Binding-site contacts:
Ligand atom N4 contacts residue CYS112 of chain 1.B at 2.8 Å (h-bond).
Ligand atom C6 contacts residue VAL43 of chain 1.B at 3.6 Å (hydrophobic).
Ligand atom C7 contacts residue VAL43 of chain 1.B at 3.6 Å (hydrophobic).
Ligand atom C16 contacts residue PHE114 of chain 1.C at 3.0 Å (hydrophobic).
Ligand atom C11 contacts residue PHE114 of chain 1.C at 3.2 Å (hydrophobic).
Ligand atom C11 contacts residue PRO115 of chain 1.C at 3.4 Å (hydrophobic).
Ligand atom C14 contacts residue ZN1 of chain 1.I at 3.1 Å.
Ligand atom C3 contacts residue ZN1 of chain 1.G at 2.2 Å.
Ligand atom C5 contacts residue PHE114 of chain 1.B at 3.1 Å (hydrophobic).
Ligand atom C10 contacts residue VAL43 of chain 1.C at 3.4 Å (hydrophobic).
Ligand atom C13 contacts residue GLY116 of chain 1.C at 3.7 Å.
Ligand atom N15 contacts residue MET121 of chain 1.C at 3.6 Å (h-bond).
Ligand atom N15 contacts residue GLY45 of chain 1.C at 3.0 Å (h-bond).
Ligand atom N2 contacts residue ZN1 of chain 1.G at 3.6 Å.
Ligand atom C5 contacts residue CYS112 of chain 1.B at 3.8 Å (hydrophobic).
Ligand atom C3 contacts residue PHE114 of chain 1.B at 3.5 Å (hydrophobic).
Ligand atom C7 contacts residue PHE114 of chain 1.B at 3.7 Å (hydrophobic).
Ligand atom C3 contacts residue GLY45 of chain 1.B at 2.8 Å.
Ligand atom N4 contacts residue PHE114 of chain 1.B at 3.2 Å.
Ligand atom C6 contacts residue MET44 of chain 1.B at 3.2 Å (hydrophobic).
Ligand atom N12 contacts residue PHE114 of chain 1.C at 3.3 Å.
Ligand atom C11 contacts residue VAL43 of chain 1.C at 3.6 Å (hydrophobic).
Ligand atom N2 contacts residue PHE114 of chain 1.B at 3.4 Å.
Ligand atom N4 contacts residue HIS46 of chain 1.B at 3.7 Å.
Ligand atom N4 contacts residue ZN1 of chain 1.G at 2.1 Å.
Ligand atom C14 contacts residue MET121 of chain 1.C at 3.4 Å (hydrophobic).
Ligand atom N4 contacts residue MET121 of chain 1.B at 3.8 Å.
Ligand atom C3 contacts residue HIS46 of chain 1.B at 3.5 Å.
Ligand atom C13 contacts residue MET13 of chain 1.C at 3.3 Å (hydrophobic).
Ligand atom C6 contacts residue PHE114 of chain 1.B at 3.7 Å (hydrophobic).
Ligand atom C1 contacts residue GLY116 of chain 1.B at 3.1 Å.
Ligand atom N15 contacts residue ZN1 of chain 1.I at 2.1 Å.
Ligand atom C10 contacts residue MET44 of chain 1.C at 3.5 Å (hydrophobic).
Ligand atom C5 contacts residue ZN1 of chain 1.G at 3.4 Å.
Ligand atom C16 contacts residue GLY45 of chain 1.C at 3.1 Å.
Ligand atom C1 contacts residue PHE114 of chain 1.B at 3.7 Å (hydrophobic).
Ligand atom C16 contacts residue ZN1 of chain 1.I at 3.0 Å.
Ligand atom N4 contacts residue GLY45 of chain 1.B at 3.2 Å (h-bond).
Ligand atom C5 contacts residue GLY116 of chain 1.B at 3.7 Å.
Ligand atom N15 contacts residue HIS46 of chain 1.C at 3.2 Å (h-bond).

Sequence of chain 1.C:
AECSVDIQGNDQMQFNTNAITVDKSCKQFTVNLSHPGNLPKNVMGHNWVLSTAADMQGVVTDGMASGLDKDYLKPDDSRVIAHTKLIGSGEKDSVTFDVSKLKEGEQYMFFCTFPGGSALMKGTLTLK

Sequence of chain 1.B:
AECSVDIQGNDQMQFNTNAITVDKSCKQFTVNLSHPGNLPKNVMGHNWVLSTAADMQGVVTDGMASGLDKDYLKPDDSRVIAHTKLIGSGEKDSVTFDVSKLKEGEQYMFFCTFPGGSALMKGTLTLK

The protein below binds the small molecule below.
Small molecule (SMILES): c1cn(CCCCCCn2ccnc2)cn1